Sequence of chain 1.D:
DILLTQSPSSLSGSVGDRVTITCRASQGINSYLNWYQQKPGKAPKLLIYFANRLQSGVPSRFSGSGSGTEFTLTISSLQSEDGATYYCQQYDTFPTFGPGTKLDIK

Binding-site contacts:
Ligand atom O6 contacts residue NAG1 of chain 1.R at 3.7 Å.
Ligand atom C8 contacts residue PRO253 of chain 1.A at 3.7 Å (hydrophobic).
Ligand atom O6 contacts residue ASN79 of chain 1.A at 3.9 Å.
Ligand atom N2 contacts residue PHE251 of chain 1.A at 3.4 Å.
Ligand atom C8 contacts residue PHE251 of chain 1.A at 3.6 Å (hydrophobic).
Ligand atom O4 contacts residue TYR128 of chain 1.C at 3.1 Å (h-bond).
Ligand atom O3 contacts residue PHE251 of chain 1.A at 3.3 Å.
Ligand atom O2 contacts residue PHE126 of chain 1.C at 3.3 Å.
Ligand atom O7 contacts residue ASN37 of chain 1.A at 3.2 Å (h-bond).
Ligand atom O6 contacts residue PHE251 of chain 1.A at 3.5 Å.
Ligand atom C2 contacts residue ASN37 of chain 1.A at 2.5 Å.
Ligand atom C1 contacts residue LYS498 of chain 1.A at 3.9 Å.
Ligand atom C4 contacts residue GLY292 of chain 1.A at 3.7 Å.
Ligand atom O3 contacts residue ARG293 of chain 1.A at 3.5 Å (salt-bridge).
Ligand atom O3 contacts residue NAG1 of chain 1.L at 3.0 Å (h-bond).
Ligand atom O4 contacts residue ARG293 of chain 1.A at 3.0 Å (salt-bridge).
Ligand atom N2 contacts residue ASN37 of chain 1.A at 3.0 Å (h-bond).
Ligand atom O4 contacts residue GLY292 of chain 1.A at 3.0 Å (h-bond).
Ligand atom C3 contacts residue ASN125 of chain 1.C at 3.8 Å.
Ligand atom O3 contacts residue GLY292 of chain 1.A at 3.6 Å.
Ligand atom O3 contacts residue ASN125 of chain 1.C at 3.0 Å (h-bond).
Ligand atom C7 contacts residue ASN37 of chain 1.A at 3.3 Å.
Ligand atom C5 contacts residue ASN37 of chain 1.A at 3.8 Å.
Ligand atom C6 contacts residue GLY85 of chain 1.D at 3.6 Å.
Ligand atom C7 contacts residue PRO253 of chain 1.A at 4.0 Å (hydrophobic).
Ligand atom C8 contacts residue PHE75 of chain 1.A at 3.3 Å (hydrophobic).
Ligand atom C3 contacts residue ASN37 of chain 1.A at 3.9 Å.
Ligand atom O7 contacts residue PRO253 of chain 1.A at 3.4 Å.
Ligand atom C4 contacts residue ARG293 of chain 1.A at 3.9 Å.
Ligand atom O5 contacts residue ASN37 of chain 1.A at 2.5 Å (h-bond).
Ligand atom O6 contacts residue ASN71 of chain 1.D at 3.0 Å (h-bond).
Ligand atom O7 contacts residue SER74 of chain 1.A at 3.7 Å.
Ligand atom O3 contacts residue PHE126 of chain 1.C at 3.4 Å.
Ligand atom C3 contacts residue ARG293 of chain 1.A at 3.5 Å.
Ligand atom O4 contacts residue SER86 of chain 1.D at 3.1 Å.
Ligand atom C7 contacts residue PHE251 of chain 1.A at 3.6 Å (hydrophobic).
Ligand atom C3 contacts residue NAG1 of chain 1.L at 3.8 Å.
Ligand atom C2 contacts residue NAG1 of chain 1.R at 4.0 Å.
Ligand atom C1 contacts residue ASN37 of chain 1.A at 1.5 Å.
Ligand atom C8 contacts residue MET252 of chain 1.A at 3.9 Å (hydrophobic).

Sequence of chain 1.A:
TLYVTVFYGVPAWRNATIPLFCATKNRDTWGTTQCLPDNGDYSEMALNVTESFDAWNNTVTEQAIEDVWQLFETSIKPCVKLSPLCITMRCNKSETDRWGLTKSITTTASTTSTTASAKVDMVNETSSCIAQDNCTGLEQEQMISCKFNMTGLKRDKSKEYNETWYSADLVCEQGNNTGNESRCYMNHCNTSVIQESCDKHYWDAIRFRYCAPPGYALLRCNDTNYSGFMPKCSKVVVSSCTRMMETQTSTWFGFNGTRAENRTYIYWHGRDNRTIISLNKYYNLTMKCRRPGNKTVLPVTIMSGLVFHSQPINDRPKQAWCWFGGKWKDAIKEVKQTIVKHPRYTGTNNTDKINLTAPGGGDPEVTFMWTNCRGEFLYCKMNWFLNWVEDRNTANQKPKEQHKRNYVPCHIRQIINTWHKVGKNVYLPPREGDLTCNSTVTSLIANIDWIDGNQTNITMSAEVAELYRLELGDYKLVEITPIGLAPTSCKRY

Sequence of chain 1.C:
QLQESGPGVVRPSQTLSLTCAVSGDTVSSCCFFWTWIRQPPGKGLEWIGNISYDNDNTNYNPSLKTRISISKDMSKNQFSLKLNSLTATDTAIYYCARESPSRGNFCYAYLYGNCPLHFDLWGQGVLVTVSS

The small molecule below binds the protein below.
Small molecule (SMILES): CC(=O)N[C@H]1[C@H](O[C@H]2[C@H](O)[C@@H](NC(C)=O)CO[C@@H]2CO)O[C@H](CO)[C@@H](O[C@@H]2O[C@H](CO[C@H]3O[C@H](CO[C@H]4O[C@H](CO)[C@@H](O)[C@H](O)[C@@H]4O)[C@@H](O)[C@H](O[C@H]4O[C@H](CO)[C@@H](O)[C@H](O)[C@@H]4O[C@H]4O[C@H](CO)[C@@H](O)[C@H](O)[C@@H]4O)[C@@H]3O)[C@@H](O)[C@H](O[C@H]3O[C@H](CO)[C@@H](O)[C@H](O)[C@@H]3O)[C@@H]2O)[C@@H]1O